This protein binds this small molecule.
Small molecule (SMILES): Nc1ncnc2c1ncn2[C@@H]1O[C@H](CO[P](=O)(O)O[P](=O)(O)NP(=O)(O)O)[C@@H](O)[C@H]1O

Sequence of chain 1.A:
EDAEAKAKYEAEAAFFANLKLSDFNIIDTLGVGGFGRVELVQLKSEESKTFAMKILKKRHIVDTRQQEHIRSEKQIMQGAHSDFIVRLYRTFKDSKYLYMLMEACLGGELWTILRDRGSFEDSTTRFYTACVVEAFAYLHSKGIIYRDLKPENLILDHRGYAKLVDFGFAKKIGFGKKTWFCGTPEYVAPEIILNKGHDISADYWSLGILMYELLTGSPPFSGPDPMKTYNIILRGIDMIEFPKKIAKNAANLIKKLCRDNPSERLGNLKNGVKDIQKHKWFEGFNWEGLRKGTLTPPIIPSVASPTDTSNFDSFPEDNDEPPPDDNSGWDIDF

Binding-site contacts:
Ligand atom PA contacts residue MN1 of chain 1.G at 3.4 Å.
Ligand atom O1A contacts residue ASP178 of chain 1.A at 3.5 Å.
Ligand atom O1B contacts residue LYS66 of chain 1.A at 3.0 Å (salt-bridge).
Ligand atom C6 contacts residue ALA64 of chain 1.A at 3.5 Å (hydrophobic).
Ligand atom O3' contacts residue GLU121 of chain 1.A at 2.9 Å (salt-bridge).
Ligand atom O2B contacts residue PHE47 of chain 1.A at 2.9 Å (h-bond).
Ligand atom N3B contacts residue ASP178 of chain 1.A at 3.5 Å (salt-bridge).
Ligand atom O3G contacts residue GLY46 of chain 1.A at 3.0 Å (h-bond).
Ligand atom O4' contacts residue GLY43 of chain 1.A at 3.5 Å.
Ligand atom C2 contacts residue CYS117 of chain 1.A at 3.4 Å (hydrophobic).
Ligand atom O2G contacts residue MN1 of chain 1.G at 2.1 Å.
Ligand atom PG contacts residue ASP178 of chain 1.A at 3.4 Å.
Ligand atom O2G contacts residue ASP178 of chain 1.A at 3.0 Å (salt-bridge).
Ligand atom O4' contacts residue VAL50 of chain 1.A at 3.5 Å.
Ligand atom O5' contacts residue VAL50 of chain 1.A at 3.4 Å.
Ligand atom O1A contacts residue LYS66 of chain 1.A at 2.8 Å (salt-bridge).
Ligand atom O2B contacts residue GLY46 of chain 1.A at 3.4 Å (h-bond).
Ligand atom N3 contacts residue ILE167 of chain 1.A at 3.4 Å.
Ligand atom N1 contacts residue CYS117 of chain 1.A at 3.2 Å (h-bond).
Ligand atom N3 contacts residue PHE325 of chain 1.A at 3.5 Å.
Ligand atom O2B contacts residue GLY48 of chain 1.A at 3.1 Å (h-bond).
Ligand atom O1B contacts residue MN1 of chain 1.F at 2.0 Å.
Ligand atom O3' contacts residue GLU164 of chain 1.A at 2.8 Å (salt-bridge).
Ligand atom PG contacts residue MN1 of chain 1.F at 3.2 Å.
Ligand atom N3B contacts residue MN1 of chain 1.G at 2.6 Å.
Ligand atom O1G contacts residue ASP178 of chain 1.A at 3.1 Å (salt-bridge).
Ligand atom N6 contacts residue ALA64 of chain 1.A at 3.4 Å.
Ligand atom O1G contacts residue PHE47 of chain 1.A at 3.4 Å.
Ligand atom O1B contacts residue ASP178 of chain 1.A at 3.0 Å (salt-bridge).
Ligand atom N6 contacts residue GLU115 of chain 1.A at 2.8 Å (salt-bridge).
Ligand atom O2G contacts residue LYS162 of chain 1.A at 2.8 Å (salt-bridge).
Ligand atom O2A contacts residue ASN165 of chain 1.A at 3.3 Å (h-bond).
Ligand atom O1G contacts residue MN1 of chain 1.F at 2.0 Å.
Ligand atom O2A contacts residue ASP178 of chain 1.A at 3.2 Å (salt-bridge).
Ligand atom PG contacts residue MN1 of chain 1.G at 2.9 Å.
Ligand atom PB contacts residue MN1 of chain 1.F at 3.3 Å.
Ligand atom O2A contacts residue MN1 of chain 1.G at 2.1 Å.
Ligand atom O2' contacts residue GLU121 of chain 1.A at 2.5 Å (salt-bridge).
Ligand atom O2B contacts residue GLY45 of chain 1.A at 3.5 Å.
Ligand atom O3A contacts residue LYS66 of chain 1.A at 3.5 Å (salt-bridge).